Binding-site contacts:
Ligand atom CZ3 contacts residue ARG178 of chain 1.B at 3.7 Å.
Ligand atom CH2 contacts residue ARG178 of chain 1.B at 3.8 Å.
Ligand atom NE1 contacts residue PHE260 of chain 1.B at 3.8 Å.
Ligand atom CE3 contacts residue ARG178 of chain 1.B at 3.4 Å.
Ligand atom NZ contacts residue TYR180 of chain 1.B at 3.1 Å (h-bond).
Ligand atom CB contacts residue PHE158 of chain 1.B at 3.6 Å (hydrophobic).
Ligand atom CA contacts residue ASP264 of chain 1.B at 3.0 Å.
Ligand atom OH contacts residue GLU162 of chain 1.B at 2.5 Å (salt-bridge).
Ligand atom CZ2 contacts residue LEU188 of chain 1.B at 3.9 Å (hydrophobic).
Ligand atom CZ3 contacts residue GLU162 of chain 1.B at 3.3 Å.
Ligand atom CE3 contacts residue GLU162 of chain 1.B at 3.3 Å.
Ligand atom CE2 contacts residue ARG178 of chain 1.B at 3.9 Å.
Ligand atom CE2 contacts residue GLY177 of chain 1.B at 3.3 Å.
Ligand atom NE1 contacts residue GLY177 of chain 1.B at 3.6 Å.
Ligand atom OH contacts residue MET191 of chain 1.B at 3.4 Å.
Ligand atom CH2 contacts residue MET191 of chain 1.B at 3.8 Å (hydrophobic).
Ligand atom CD1 contacts residue PHE260 of chain 1.B at 3.9 Å (hydrophobic).
Ligand atom CB contacts residue ASP264 of chain 1.B at 4.0 Å.
Ligand atom OH contacts residue MET174 of chain 1.B at 3.5 Å.
Ligand atom CG contacts residue ARG178 of chain 1.B at 4.0 Å.
Ligand atom CG contacts residue PHE158 of chain 1.B at 3.6 Å (hydrophobic).
Ligand atom CD2 contacts residue PHE158 of chain 1.B at 4.0 Å (hydrophobic).
Ligand atom CZ2 contacts residue ARG178 of chain 1.B at 4.0 Å.
Ligand atom CE3 contacts residue MET191 of chain 1.B at 3.7 Å (hydrophobic).
Ligand atom CZ3 contacts residue MET191 of chain 1.B at 3.4 Å (hydrophobic).
Ligand atom CD1 contacts residue PHE158 of chain 1.B at 3.7 Å (hydrophobic).
Ligand atom CA contacts residue ARG178 of chain 1.B at 3.9 Å.
Ligand atom NZ contacts residue ASP264 of chain 1.B at 4.0 Å.
Ligand atom CZ3 contacts residue GLY177 of chain 1.B at 4.0 Å.
Ligand atom CB contacts residue ARG178 of chain 1.B at 3.4 Å.
Ligand atom CD2 contacts residue ARG178 of chain 1.B at 3.5 Å.
Ligand atom CD1 contacts residue TYR180 of chain 1.B at 3.9 Å (hydrophobic).
Ligand atom NZ contacts residue ASP261 of chain 1.B at 2.3 Å (salt-bridge).
Ligand atom NE1 contacts residue TYR244 of chain 1.B at 3.3 Å (h-bond).
Ligand atom CA contacts residue PHE158 of chain 1.B at 3.5 Å (hydrophobic).
Ligand atom CH2 contacts residue GLY177 of chain 1.B at 3.6 Å.
Ligand atom CA contacts residue ASP261 of chain 1.B at 3.6 Å.
Ligand atom CH2 contacts residue LEU188 of chain 1.B at 3.8 Å (hydrophobic).
Ligand atom CD2 contacts residue GLY177 of chain 1.B at 3.9 Å.
Ligand atom CZ2 contacts residue GLY177 of chain 1.B at 3.2 Å.

A protein and the small-molecule ligand that binds it are described below.
Small molecule (SMILES): NCCc1c[nH]c2ccc(O)cc12

Sequence of chain 1.B:
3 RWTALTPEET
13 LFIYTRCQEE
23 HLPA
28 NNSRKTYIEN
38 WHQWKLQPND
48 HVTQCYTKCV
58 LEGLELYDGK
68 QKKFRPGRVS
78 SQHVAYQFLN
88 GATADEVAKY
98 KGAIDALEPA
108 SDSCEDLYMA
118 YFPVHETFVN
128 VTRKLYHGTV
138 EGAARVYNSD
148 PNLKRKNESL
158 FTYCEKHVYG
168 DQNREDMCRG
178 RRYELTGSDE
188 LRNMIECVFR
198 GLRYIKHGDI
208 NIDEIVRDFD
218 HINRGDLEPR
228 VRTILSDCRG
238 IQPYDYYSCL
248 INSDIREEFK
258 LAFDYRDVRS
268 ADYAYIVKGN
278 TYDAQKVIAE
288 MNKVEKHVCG